Sequence of chain 2.A:
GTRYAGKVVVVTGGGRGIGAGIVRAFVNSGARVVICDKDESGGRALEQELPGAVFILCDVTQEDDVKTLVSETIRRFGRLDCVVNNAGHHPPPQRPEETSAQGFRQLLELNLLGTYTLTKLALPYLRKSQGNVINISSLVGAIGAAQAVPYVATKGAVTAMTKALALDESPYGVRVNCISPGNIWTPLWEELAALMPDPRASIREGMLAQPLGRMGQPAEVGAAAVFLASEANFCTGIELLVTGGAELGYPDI

Binding-site contacts:
Ligand atom O1 contacts residue TRP190 of chain 2.A at 4.0 Å.
Ligand atom C1 contacts residue TRP190 of chain 2.A at 3.5 Å (hydrophobic).
Ligand atom O1 contacts residue GLY22 of chain 2.A at 3.3 Å.
Ligand atom O5 contacts residue PRO192 of chain 2.A at 3.3 Å.
Ligand atom C5 contacts residue THR191 of chain 2.A at 4.0 Å.
Ligand atom O6 contacts residue GLU195 of chain 2.A at 2.5 Å (salt-bridge).
Ligand atom O4 contacts residue TRP190 of chain 2.A at 3.4 Å (h-bond).
Ligand atom O6 contacts residue TRP190 of chain 2.A at 4.4 Å.
Ligand atom C1 contacts residue THR191 of chain 2.A at 4.0 Å.
Ligand atom C6 contacts residue TRP190 of chain 2.A at 3.3 Å (hydrophobic).
Ligand atom O2 contacts residue PRO223 of chain 2.A at 4.5 Å.
Ligand atom O1 contacts residue PRO223 of chain 2.A at 3.7 Å.
Ligand atom O5 contacts residue THR191 of chain 2.A at 3.4 Å.
Ligand atom O5 contacts residue TRP190 of chain 2.A at 3.6 Å (h-bond).
Ligand atom C6 contacts residue PRO192 of chain 2.A at 3.9 Å (hydrophobic).
Ligand atom C4 contacts residue TRP190 of chain 2.A at 4.2 Å (hydrophobic).
Ligand atom C5 contacts residue TRP190 of chain 2.A at 3.6 Å (hydrophobic).
Ligand atom O6 contacts residue THR191 of chain 2.A at 3.7 Å.
Ligand atom C1 contacts residue PRO192 of chain 2.A at 4.0 Å (hydrophobic).
Ligand atom C6 contacts residue GLU195 of chain 2.A at 3.3 Å.
Ligand atom O6 contacts residue PRO192 of chain 2.A at 3.6 Å.
Ligand atom C1 contacts residue PRO223 of chain 2.A at 4.2 Å (hydrophobic).
Ligand atom C5 contacts residue PRO192 of chain 2.A at 4.4 Å (hydrophobic).
Ligand atom O1 contacts residue PRO192 of chain 2.A at 3.5 Å.
Ligand atom O1 contacts residue THR191 of chain 2.A at 4.0 Å.
Ligand atom C6 contacts residue THR191 of chain 2.A at 3.5 Å.

This protein binds this small molecule.
Small molecule (SMILES): OC[C@H]1O[C@@H](O)[C@H](O)[C@@H](O)[C@@H]1O